A small-molecule ligand and the protein it binds are described below.
Small molecule (SMILES): CCCc1cc(CC(=O)O)c2[nH]c(CC(N)=O)cc2c1

Sequence of chain 2.A:
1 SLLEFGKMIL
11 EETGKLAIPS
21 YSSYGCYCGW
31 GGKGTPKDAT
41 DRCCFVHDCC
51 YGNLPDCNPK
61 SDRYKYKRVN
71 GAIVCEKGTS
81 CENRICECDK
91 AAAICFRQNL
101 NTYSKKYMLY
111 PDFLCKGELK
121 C

Binding-site contacts:
Ligand atom C2 contacts residue PHE5 of chain 2.A at 4.2 Å (hydrophobic).
Ligand atom C12 contacts residue ALA17 of chain 2.A at 4.3 Å (hydrophobic).
Ligand atom C10 contacts residue HIS47 of chain 2.A at 4.1 Å.
Ligand atom C14 contacts residue ALA17 of chain 2.A at 3.8 Å (hydrophobic).
Ligand atom C14 contacts residue PHE5 of chain 2.A at 4.3 Å (hydrophobic).
Ligand atom C5 contacts residue PHE5 of chain 2.A at 3.5 Å (hydrophobic).
Ligand atom C2 contacts residue ASP48 of chain 2.A at 4.4 Å.
Ligand atom C14 contacts residue ILE18 of chain 2.A at 4.2 Å (hydrophobic).
Ligand atom C3 contacts residue GLY29 of chain 2.A at 4.3 Å.
Ligand atom C1 contacts residue GLY29 of chain 2.A at 4.0 Å.
Ligand atom O1 contacts residue HIS47 of chain 2.A at 2.8 Å (h-bond).
Ligand atom C6 contacts residue PHE5 of chain 2.A at 4.3 Å (hydrophobic).
Ligand atom C3 contacts residue PHE5 of chain 2.A at 4.2 Å (hydrophobic).
Ligand atom C2 contacts residue HIS47 of chain 2.A at 3.6 Å.
Ligand atom O3 contacts residue GLY29 of chain 2.A at 3.6 Å.
Ligand atom C10 contacts residue TYR51 of chain 2.A at 3.0 Å (hydrophobic).
Ligand atom C10 contacts residue ASP48 of chain 2.A at 2.9 Å.
Ligand atom C15 contacts residue TRP30 of chain 2.A at 4.4 Å (hydrophobic).
Ligand atom O1 contacts residue ASP48 of chain 2.A at 2.6 Å (salt-bridge).
Ligand atom N1 contacts residue GLY29 of chain 2.A at 3.4 Å (h-bond).
Ligand atom C12 contacts residue ILE9 of chain 2.A at 4.3 Å (hydrophobic).
Ligand atom C8 contacts residue GLY29 of chain 2.A at 4.0 Å.
Ligand atom C14 contacts residue GLY6 of chain 2.A at 3.9 Å.
Ligand atom C13 contacts residue ALA17 of chain 2.A at 3.7 Å (hydrophobic).
Ligand atom C12 contacts residue PHE5 of chain 2.A at 4.3 Å (hydrophobic).
Ligand atom C13 contacts residue PHE5 of chain 2.A at 3.8 Å (hydrophobic).
Ligand atom C13 contacts residue ILE9 of chain 2.A at 3.8 Å (hydrophobic).
Ligand atom C1 contacts residue ASP48 of chain 2.A at 4.0 Å.
Ligand atom C7 contacts residue SER22 of chain 2.A at 4.2 Å.
Ligand atom C14 contacts residue LEU2 of chain 2.A at 3.6 Å (hydrophobic).
Ligand atom O2 contacts residue GLY29 of chain 2.A at 4.4 Å.
Ligand atom O3 contacts residue TRP30 of chain 2.A at 3.3 Å (h-bond).
Ligand atom C9 contacts residue ASP48 of chain 2.A at 3.4 Å.
Ligand atom C4 contacts residue GLY29 of chain 2.A at 3.6 Å.
Ligand atom N2 contacts residue TYR51 of chain 2.A at 3.8 Å.
Ligand atom N2 contacts residue ASP48 of chain 2.A at 2.5 Å (salt-bridge).
Ligand atom C9 contacts residue TYR51 of chain 2.A at 4.1 Å (hydrophobic).
Ligand atom O2 contacts residue LYS60 of chain 2.A at 4.0 Å.
Ligand atom O2 contacts residue TRP30 of chain 2.A at 3.8 Å.
Ligand atom O1 contacts residue TYR51 of chain 2.A at 3.2 Å.